Sequence of chain 3.A:
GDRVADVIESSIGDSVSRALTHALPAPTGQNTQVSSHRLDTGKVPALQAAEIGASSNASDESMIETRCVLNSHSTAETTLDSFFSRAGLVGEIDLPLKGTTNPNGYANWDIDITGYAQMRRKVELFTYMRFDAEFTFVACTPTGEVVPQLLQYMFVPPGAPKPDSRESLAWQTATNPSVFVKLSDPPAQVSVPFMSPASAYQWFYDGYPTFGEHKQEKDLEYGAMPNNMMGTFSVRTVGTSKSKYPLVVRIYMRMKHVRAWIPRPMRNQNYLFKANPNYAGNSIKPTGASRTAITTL

The small molecule below binds the protein below.
Small molecule (SMILES): Cc1nc(-c2ccc(OCCCCCN3CCN(c4ccnc(N)c4)C3=O)cc2)no1

Sequence of chain 3.C:
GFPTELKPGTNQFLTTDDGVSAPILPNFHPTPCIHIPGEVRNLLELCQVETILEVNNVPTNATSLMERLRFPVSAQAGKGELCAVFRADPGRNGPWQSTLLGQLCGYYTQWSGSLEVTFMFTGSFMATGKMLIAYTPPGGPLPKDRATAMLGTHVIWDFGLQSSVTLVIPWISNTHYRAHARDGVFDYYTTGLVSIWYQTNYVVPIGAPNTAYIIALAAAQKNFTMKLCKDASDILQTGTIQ

Binding-site contacts:
Ligand atom O3 contacts residue ASP112 of chain 3.A at 3.6 Å.
Ligand atom C19 contacts residue VAL192 of chain 3.A at 3.4 Å (hydrophobic).
Ligand atom N6 contacts residue PHE155 of chain 3.A at 3.8 Å.
Ligand atom C17 contacts residue PHE155 of chain 3.A at 3.7 Å (hydrophobic).
Ligand atom C2 contacts residue THR114 of chain 3.A at 3.6 Å.
Ligand atom C16 contacts residue ILE111 of chain 3.A at 3.5 Å (hydrophobic).
Ligand atom C17 contacts residue PHE135 of chain 3.A at 3.9 Å (hydrophobic).
Ligand atom C14 contacts residue PHE135 of chain 3.A at 3.7 Å (hydrophobic).
Ligand atom C14 contacts residue PHE155 of chain 3.A at 3.9 Å (hydrophobic).
Ligand atom C13 contacts residue ILE111 of chain 3.A at 4.0 Å (hydrophobic).
Ligand atom C16 contacts residue PHE135 of chain 3.A at 3.4 Å (hydrophobic).
Ligand atom C22 contacts residue VAL179 of chain 3.A at 3.4 Å (hydrophobic).
Ligand atom C4 contacts residue TRP203 of chain 3.A at 4.0 Å (hydrophobic).
Ligand atom C7 contacts residue TYR201 of chain 3.A at 3.8 Å (hydrophobic).
Ligand atom N1 contacts residue ASP112 of chain 3.A at 3.9 Å.
Ligand atom O2 contacts residue PHE137 of chain 3.A at 4.0 Å.
Ligand atom C2 contacts residue ASP112 of chain 3.A at 2.8 Å.
Ligand atom C19 contacts residue ILE24 of chain 3.C at 3.5 Å (hydrophobic).
Ligand atom O3 contacts residue ILE113 of chain 3.A at 3.0 Å (h-bond).
Ligand atom O2 contacts residue PHE233 of chain 3.A at 3.0 Å.
Ligand atom N1 contacts residue THR114 of chain 3.A at 4.0 Å.
Ligand atom C15 contacts residue MET195 of chain 3.A at 3.8 Å (hydrophobic).
Ligand atom C18 contacts residue PHE155 of chain 3.A at 3.9 Å (hydrophobic).
Ligand atom C9 contacts residue ILE113 of chain 3.A at 3.7 Å (hydrophobic).
Ligand atom C13 contacts residue MET195 of chain 3.A at 3.9 Å (hydrophobic).
Ligand atom N6 contacts residue ILE24 of chain 3.C at 3.9 Å.
Ligand atom N4 contacts residue TRP203 of chain 3.A at 3.6 Å (h-bond).
Ligand atom C16 contacts residue PHE155 of chain 3.A at 3.9 Å (hydrophobic).
Ligand atom C12 contacts residue MET195 of chain 3.A at 3.8 Å (hydrophobic).
Ligand atom C3 contacts residue ASP112 of chain 3.A at 3.0 Å.
Ligand atom C8 contacts residue TYR201 of chain 3.A at 3.3 Å (hydrophobic).
Ligand atom O1 contacts residue MET195 of chain 3.A at 3.2 Å.
Ligand atom C7 contacts residue ASN228 of chain 3.A at 3.8 Å.
Ligand atom N2 contacts residue TRP203 of chain 3.A at 3.9 Å.
Ligand atom C13 contacts residue PHE135 of chain 3.A at 3.4 Å (hydrophobic).
Ligand atom N5 contacts residue PHE233 of chain 3.A at 3.2 Å.
Ligand atom C15 contacts residue VAL192 of chain 3.A at 3.2 Å (hydrophobic).
Ligand atom C5 contacts residue TRP203 of chain 3.A at 3.8 Å (hydrophobic).
Ligand atom C14 contacts residue MET195 of chain 3.A at 3.9 Å (hydrophobic).
Ligand atom N5 contacts residue PHE137 of chain 3.A at 3.5 Å.